The small molecule below binds the protein below.
Small molecule (SMILES): CC(C)(O)C1CCN(Cc2ccc3nc(-c4c(F)ccc5[nH]ccc45)nc(N4CCOCC4)c3n2)CC1

Sequence of chain 1.A:
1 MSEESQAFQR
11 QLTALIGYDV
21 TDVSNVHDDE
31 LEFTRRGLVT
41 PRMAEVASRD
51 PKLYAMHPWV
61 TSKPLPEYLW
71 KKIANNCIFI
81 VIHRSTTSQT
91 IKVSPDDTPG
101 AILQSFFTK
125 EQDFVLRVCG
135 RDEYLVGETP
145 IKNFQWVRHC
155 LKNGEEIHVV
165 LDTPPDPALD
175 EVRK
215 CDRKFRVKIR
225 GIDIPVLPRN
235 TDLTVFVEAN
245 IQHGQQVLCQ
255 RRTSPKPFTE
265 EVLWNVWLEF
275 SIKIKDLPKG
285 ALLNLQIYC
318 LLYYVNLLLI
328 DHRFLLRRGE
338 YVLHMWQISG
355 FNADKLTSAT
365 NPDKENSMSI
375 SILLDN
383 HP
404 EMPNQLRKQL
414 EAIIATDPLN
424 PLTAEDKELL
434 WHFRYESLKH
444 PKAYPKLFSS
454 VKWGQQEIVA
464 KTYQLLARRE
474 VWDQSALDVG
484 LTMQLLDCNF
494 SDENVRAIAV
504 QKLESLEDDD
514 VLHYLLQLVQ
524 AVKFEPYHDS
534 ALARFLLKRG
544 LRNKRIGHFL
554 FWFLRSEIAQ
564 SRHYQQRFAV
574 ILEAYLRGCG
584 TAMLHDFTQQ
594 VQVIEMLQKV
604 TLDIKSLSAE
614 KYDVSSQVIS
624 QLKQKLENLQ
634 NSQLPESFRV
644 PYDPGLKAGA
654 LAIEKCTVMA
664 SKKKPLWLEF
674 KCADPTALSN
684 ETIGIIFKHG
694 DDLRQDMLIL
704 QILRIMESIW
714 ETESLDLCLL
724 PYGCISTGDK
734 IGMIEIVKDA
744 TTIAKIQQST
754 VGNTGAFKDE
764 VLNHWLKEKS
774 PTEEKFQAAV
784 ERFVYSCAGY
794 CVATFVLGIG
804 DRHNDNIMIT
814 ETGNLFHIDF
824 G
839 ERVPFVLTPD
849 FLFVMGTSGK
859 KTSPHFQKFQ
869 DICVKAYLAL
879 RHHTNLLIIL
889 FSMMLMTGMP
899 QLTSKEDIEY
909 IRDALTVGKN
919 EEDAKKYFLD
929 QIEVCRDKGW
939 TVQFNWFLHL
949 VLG

Binding-site contacts:
Ligand atom C26 contacts residue GLU738 of chain 1.A at 3.3 Å.
Ligand atom N5 contacts residue ASP699 of chain 1.A at 2.8 Å (salt-bridge).
Ligand atom N6 contacts residue ILE689 of chain 1.A at 3.5 Å.
Ligand atom C18 contacts residue ASP822 of chain 1.A at 3.6 Å.
Ligand atom N2 contacts residue MET811 of chain 1.A at 3.4 Å (h-bond).
Ligand atom O1 contacts residue VAL740 of chain 1.A at 2.6 Å (h-bond).
Ligand atom C13 contacts residue ILE821 of chain 1.A at 3.5 Å (hydrophobic).
Ligand atom C28 contacts residue ILE689 of chain 1.A at 3.8 Å (hydrophobic).
Ligand atom C15 contacts residue ILE689 of chain 1.A at 3.4 Å (hydrophobic).
Ligand atom C11 contacts residue MET662 of chain 1.A at 3.7 Å (hydrophobic).
Ligand atom C19 contacts residue ILE821 of chain 1.A at 3.5 Å (hydrophobic).
Ligand atom C22 contacts residue ILE737 of chain 1.A at 3.7 Å (hydrophobic).
Ligand atom O1 contacts residue GLU738 of chain 1.A at 3.5 Å (salt-bridge).
Ligand atom C20 contacts residue ASP822 of chain 1.A at 3.2 Å.
Ligand atom C25 contacts residue GLU738 of chain 1.A at 3.5 Å.
Ligand atom C20 contacts residue TYR725 of chain 1.A at 3.1 Å (hydrophobic).
Ligand atom C21 contacts residue ILE737 of chain 1.A at 3.7 Å (hydrophobic).
Ligand atom N3 contacts residue ILE689 of chain 1.A at 3.5 Å.
Ligand atom C20 contacts residue ASP699 of chain 1.A at 3.7 Å.
Ligand atom N4 contacts residue ILE821 of chain 1.A at 3.6 Å.
Ligand atom C21 contacts residue ASP822 of chain 1.A at 3.6 Å.
Ligand atom C9 contacts residue MET811 of chain 1.A at 3.6 Å (hydrophobic).
Ligand atom C12 contacts residue ILE821 of chain 1.A at 3.7 Å (hydrophobic).
Ligand atom C12 contacts residue MET662 of chain 1.A at 3.4 Å (hydrophobic).
Ligand atom C25 contacts residue ILE689 of chain 1.A at 3.8 Å (hydrophobic).
Ligand atom C26 contacts residue VAL740 of chain 1.A at 3.7 Å (hydrophobic).
Ligand atom N5 contacts residue ASP822 of chain 1.A at 3.3 Å (salt-bridge).
Ligand atom C19 contacts residue ASP822 of chain 1.A at 3.4 Å.
Ligand atom C27 contacts residue VAL740 of chain 1.A at 3.5 Å (hydrophobic).
Ligand atom C14 contacts residue MET662 of chain 1.A at 3.7 Å (hydrophobic).
Ligand atom C25 contacts residue ILE737 of chain 1.A at 3.8 Å (hydrophobic).
Ligand atom C19 contacts residue TYR725 of chain 1.A at 3.7 Å (hydrophobic).
Ligand atom C8 contacts residue TRP670 of chain 1.A at 3.2 Å (hydrophobic).
Ligand atom C23 contacts residue LYS691 of chain 1.A at 3.6 Å.
Ligand atom C21 contacts residue ASP699 of chain 1.A at 3.8 Å.
Ligand atom C14 contacts residue ILE821 of chain 1.A at 3.8 Å (hydrophobic).
Ligand atom C7 contacts residue TRP670 of chain 1.A at 3.5 Å (hydrophobic).
Ligand atom C9 contacts residue THR745 of chain 1.A at 3.7 Å.
Ligand atom C13 contacts residue MET662 of chain 1.A at 3.4 Å (hydrophobic).
Ligand atom O1 contacts residue ILE739 of chain 1.A at 3.5 Å.